Binding-site contacts:
Ligand atom C6 contacts residue NAG1 of chain 1.Y at 3.6 Å.
Ligand atom C1 contacts residue ASN257 of chain 1.F at 1.4 Å.
Ligand atom C8 contacts residue ILE256 of chain 1.F at 3.8 Å (hydrophobic).
Ligand atom C5 contacts residue ASN257 of chain 1.F at 3.6 Å.
Ligand atom C1 contacts residue TYR307 of chain 1.F at 4.3 Å (hydrophobic).
Ligand atom C8 contacts residue NAG2 of chain 1.Y at 4.5 Å.
Ligand atom C4 contacts residue ASN257 of chain 1.F at 4.1 Å.
Ligand atom O3 contacts residue LYS331 of chain 1.F at 4.2 Å.
Ligand atom O7 contacts residue LYS331 of chain 1.F at 3.8 Å.
Ligand atom C3 contacts residue ASN257 of chain 1.F at 3.8 Å.
Ligand atom O7 contacts residue NAG1 of chain 1.Y at 4.0 Å.
Ligand atom O7 contacts residue ILE330 of chain 1.F at 4.3 Å.
Ligand atom C4 contacts residue NAG1 of chain 1.Y at 4.3 Å.
Ligand atom N2 contacts residue ASN257 of chain 1.F at 3.0 Å (h-bond).
Ligand atom C5 contacts residue NAG1 of chain 1.Y at 3.3 Å.
Ligand atom C7 contacts residue LYS331 of chain 1.F at 4.1 Å.
Ligand atom C7 contacts residue NAG1 of chain 1.Y at 3.9 Å.
Ligand atom C8 contacts residue ASN257 of chain 1.F at 4.5 Å.
Ligand atom C2 contacts residue ASN257 of chain 1.F at 2.4 Å.
Ligand atom O7 contacts residue ASN257 of chain 1.F at 3.0 Å (h-bond).
Ligand atom C8 contacts residue TYR307 of chain 1.F at 3.8 Å (hydrophobic).
Ligand atom O6 contacts residue LYS331 of chain 1.F at 4.5 Å.
Ligand atom N2 contacts residue TYR307 of chain 1.F at 3.1 Å (h-bond).
Ligand atom O3 contacts residue TYR307 of chain 1.F at 4.0 Å.
Ligand atom O5 contacts residue ASN257 of chain 1.F at 2.3 Å (h-bond).
Ligand atom C8 contacts residue LYS331 of chain 1.F at 4.1 Å.
Ligand atom C7 contacts residue TYR307 of chain 1.F at 4.1 Å (hydrophobic).
Ligand atom C7 contacts residue ASN257 of chain 1.F at 3.2 Å.
Ligand atom C8 contacts residue PRO308 of chain 1.F at 3.4 Å (hydrophobic).
Ligand atom C2 contacts residue TYR307 of chain 1.F at 3.8 Å (hydrophobic).
Ligand atom O4 contacts residue NAG1 of chain 1.Y at 4.1 Å.
Ligand atom O7 contacts residue ILE256 of chain 1.F at 4.5 Å.
Ligand atom C7 contacts residue ILE256 of chain 1.F at 4.2 Å (hydrophobic).
Ligand atom O5 contacts residue NAG1 of chain 1.Y at 4.2 Å.
Ligand atom C8 contacts residue ILE330 of chain 1.F at 4.3 Å (hydrophobic).
Ligand atom C3 contacts residue TYR307 of chain 1.F at 3.5 Å (hydrophobic).
Ligand atom C8 contacts residue NAG1 of chain 1.Y at 3.6 Å.

A protein and the small-molecule ligand that binds it are described below.
Small molecule (SMILES): CC(=O)N[C@H]1[C@H](O[C@H]2[C@H](O)[C@@H](NC(C)=O)CO[C@@H]2CO)O[C@H](CO)[C@@H](O)[C@@H]1O

Sequence of chain 1.F:
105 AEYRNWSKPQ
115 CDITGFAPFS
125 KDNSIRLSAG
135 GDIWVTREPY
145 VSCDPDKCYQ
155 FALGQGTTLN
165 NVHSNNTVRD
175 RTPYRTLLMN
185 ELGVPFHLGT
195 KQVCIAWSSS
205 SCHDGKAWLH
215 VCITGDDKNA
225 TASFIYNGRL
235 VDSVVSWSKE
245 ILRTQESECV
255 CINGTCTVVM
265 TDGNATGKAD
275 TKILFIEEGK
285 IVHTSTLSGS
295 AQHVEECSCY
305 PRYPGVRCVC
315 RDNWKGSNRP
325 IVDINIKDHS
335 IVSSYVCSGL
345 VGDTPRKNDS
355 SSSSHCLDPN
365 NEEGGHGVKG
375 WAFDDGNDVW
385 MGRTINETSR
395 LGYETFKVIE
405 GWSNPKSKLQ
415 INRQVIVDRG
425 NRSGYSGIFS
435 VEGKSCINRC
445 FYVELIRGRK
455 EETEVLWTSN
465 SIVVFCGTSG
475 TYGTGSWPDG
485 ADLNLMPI